A small-molecule ligand and the protein it binds are described below.
Small molecule (SMILES): CC(=O)N[C@H]1[C@H](O[C@H]2[C@H](O)[C@@H](NC(C)=O)CO[C@@H]2CO)O[C@H](CO)[C@@H](O)[C@@H]1O

Binding-site contacts:
Ligand atom N2 contacts residue ILE168 of chain 1.A at 3.8 Å.
Ligand atom C6 contacts residue THR205 of chain 1.A at 3.9 Å.
Ligand atom C7 contacts residue ILE168 of chain 1.A at 3.6 Å (hydrophobic).
Ligand atom C2 contacts residue ASN203 of chain 1.A at 2.5 Å.
Ligand atom O7 contacts residue THR205 of chain 1.A at 4.0 Å.
Ligand atom C8 contacts residue THR162 of chain 1.A at 4.3 Å.
Ligand atom C6 contacts residue GLU206 of chain 1.A at 3.4 Å.
Ligand atom O7 contacts residue ILE168 of chain 1.A at 4.2 Å.
Ligand atom O7 contacts residue ASN203 of chain 1.A at 3.2 Å (h-bond).
Ligand atom C4 contacts residue ASN203 of chain 1.A at 4.3 Å.
Ligand atom N2 contacts residue ASN203 of chain 1.A at 2.9 Å (h-bond).
Ligand atom C1 contacts residue ASN203 of chain 1.A at 1.4 Å.
Ligand atom O7 contacts residue LYS241 of chain 1.A at 4.2 Å.
Ligand atom C8 contacts residue ASN203 of chain 1.A at 4.5 Å.
Ligand atom O6 contacts residue GLU206 of chain 1.A at 3.3 Å (salt-bridge).
Ligand atom C5 contacts residue ASN203 of chain 1.A at 3.6 Å.
Ligand atom O5 contacts residue THR205 of chain 1.A at 3.5 Å (h-bond).
Ligand atom C7 contacts residue ASN203 of chain 1.A at 3.3 Å.
Ligand atom C8 contacts residue GLU206 of chain 1.A at 4.2 Å.
Ligand atom C8 contacts residue ILE168 of chain 1.A at 3.6 Å (hydrophobic).
Ligand atom C5 contacts residue THR205 of chain 1.A at 3.5 Å.
Ligand atom C1 contacts residue THR205 of chain 1.A at 3.3 Å.
Ligand atom O5 contacts residue ASN203 of chain 1.A at 2.4 Å (h-bond).
Ligand atom C1 contacts residue ILE168 of chain 1.A at 4.1 Å (hydrophobic).
Ligand atom O7 contacts residue GLN201 of chain 1.A at 4.0 Å.
Ligand atom C3 contacts residue ASN203 of chain 1.A at 3.9 Å.

Sequence of chain 1.A:
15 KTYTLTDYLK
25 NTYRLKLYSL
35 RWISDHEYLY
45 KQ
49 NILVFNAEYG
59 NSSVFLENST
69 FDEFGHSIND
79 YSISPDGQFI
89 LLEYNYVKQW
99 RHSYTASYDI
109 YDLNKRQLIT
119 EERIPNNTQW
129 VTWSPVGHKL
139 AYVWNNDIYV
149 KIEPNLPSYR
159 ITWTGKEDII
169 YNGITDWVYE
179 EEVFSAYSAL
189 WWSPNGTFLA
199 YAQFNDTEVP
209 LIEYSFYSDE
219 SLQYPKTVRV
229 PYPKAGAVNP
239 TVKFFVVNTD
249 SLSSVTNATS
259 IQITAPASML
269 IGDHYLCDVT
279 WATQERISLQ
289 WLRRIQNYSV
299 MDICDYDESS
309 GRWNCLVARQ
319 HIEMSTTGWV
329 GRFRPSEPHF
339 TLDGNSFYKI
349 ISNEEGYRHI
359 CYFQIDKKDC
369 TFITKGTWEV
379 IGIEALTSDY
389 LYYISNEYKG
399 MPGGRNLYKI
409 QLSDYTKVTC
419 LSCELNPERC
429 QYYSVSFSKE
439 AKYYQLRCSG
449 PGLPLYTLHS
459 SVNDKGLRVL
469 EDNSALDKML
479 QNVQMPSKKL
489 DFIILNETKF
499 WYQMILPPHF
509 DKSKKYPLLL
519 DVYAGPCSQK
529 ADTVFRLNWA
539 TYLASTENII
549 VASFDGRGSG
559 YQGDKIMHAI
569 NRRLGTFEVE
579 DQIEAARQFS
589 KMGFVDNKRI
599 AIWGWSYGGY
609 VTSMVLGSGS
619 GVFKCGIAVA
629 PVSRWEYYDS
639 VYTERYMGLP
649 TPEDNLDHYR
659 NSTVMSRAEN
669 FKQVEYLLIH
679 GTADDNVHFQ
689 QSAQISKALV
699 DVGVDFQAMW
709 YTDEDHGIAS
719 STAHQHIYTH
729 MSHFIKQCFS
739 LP